This small molecule binds to this protein.
Small molecule (SMILES): Nc1nc2c(ncn2[C@@H]2O[C@H](CO[P](=O)(O)O[P](=O)(O)NP(=O)(O)O)[C@@H](O)[C@H]2O)c(=O)[nH]1

Sequence of chain 1.A:
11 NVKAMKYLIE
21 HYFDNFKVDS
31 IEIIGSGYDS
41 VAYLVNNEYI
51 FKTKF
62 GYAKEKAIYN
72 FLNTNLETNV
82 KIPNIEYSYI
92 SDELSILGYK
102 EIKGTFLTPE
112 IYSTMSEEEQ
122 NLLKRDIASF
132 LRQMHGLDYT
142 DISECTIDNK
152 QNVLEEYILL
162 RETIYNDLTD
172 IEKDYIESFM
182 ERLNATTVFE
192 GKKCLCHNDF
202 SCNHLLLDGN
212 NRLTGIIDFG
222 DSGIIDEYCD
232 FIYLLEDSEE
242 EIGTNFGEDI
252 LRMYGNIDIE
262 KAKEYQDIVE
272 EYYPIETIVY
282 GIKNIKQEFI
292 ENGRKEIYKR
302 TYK

Binding-site contacts:
Ligand atom O1A contacts residue ASP219 of chain 1.A at 2.8 Å (salt-bridge).
Ligand atom PG contacts residue MG1 of chain 1.G at 3.3 Å.
Ligand atom O2G contacts residue HIS205 of chain 1.A at 3.0 Å (h-bond).
Ligand atom PG contacts residue MG1 of chain 1.F at 3.0 Å.
Ligand atom N2 contacts residue GLU102 of chain 1.A at 3.6 Å.
Ligand atom O6 contacts residue ILE103 of chain 1.A at 3.0 Å (h-bond).
Ligand atom PG contacts residue ASP219 of chain 1.A at 3.2 Å.
Ligand atom O1A contacts residue HIS205 of chain 1.A at 3.4 Å (h-bond).
Ligand atom O1A contacts residue MG1 of chain 1.F at 1.9 Å.
Ligand atom O6 contacts residue ILE218 of chain 1.A at 3.6 Å.
Ligand atom N1 contacts residue ILE103 of chain 1.A at 2.9 Å (h-bond).
Ligand atom N7 contacts residue ILE50 of chain 1.A at 3.6 Å.
Ligand atom O3G contacts residue ASP200 of chain 1.A at 3.6 Å.
Ligand atom N3B contacts residue MG1 of chain 1.G at 3.6 Å.
Ligand atom PB contacts residue ASP219 of chain 1.A at 3.5 Å.
Ligand atom N3 contacts residue PHE107 of chain 1.A at 3.6 Å.
Ligand atom C5 contacts residue ILE50 of chain 1.A at 3.6 Å (hydrophobic).
Ligand atom O2A contacts residue LYS52 of chain 1.A at 2.8 Å (salt-bridge).
Ligand atom N2 contacts residue ILE103 of chain 1.A at 3.1 Å (h-bond).
Ligand atom N7 contacts residue TYR100 of chain 1.A at 2.6 Å (h-bond).
Ligand atom O2G contacts residue MG1 of chain 1.F at 1.5 Å.
Ligand atom C8 contacts residue TYR100 of chain 1.A at 3.3 Å (hydrophobic).
Ligand atom O3G contacts residue MG1 of chain 1.G at 2.1 Å.
Ligand atom PB contacts residue MG1 of chain 1.G at 3.3 Å.
Ligand atom N3B contacts residue ASP219 of chain 1.A at 3.6 Å.
Ligand atom O1B contacts residue SER40 of chain 1.A at 3.0 Å (h-bond).
Ligand atom PA contacts residue MG1 of chain 1.F at 3.3 Å.
Ligand atom O3G contacts residue MG1 of chain 1.F at 3.5 Å.
Ligand atom N3B contacts residue MG1 of chain 1.F at 3.5 Å.
Ligand atom O2B contacts residue MG1 of chain 1.G at 2.1 Å.
Ligand atom N1 contacts residue GLU102 of chain 1.A at 3.5 Å.
Ligand atom O2A contacts residue ASP219 of chain 1.A at 3.3 Å.
Ligand atom O3G contacts residue ASP219 of chain 1.A at 2.8 Å (salt-bridge).
Ligand atom O6 contacts residue TYR100 of chain 1.A at 3.5 Å.
Ligand atom PA contacts residue ASP219 of chain 1.A at 3.5 Å.
Ligand atom C6 contacts residue ILE103 of chain 1.A at 3.6 Å (hydrophobic).
Ligand atom C2 contacts residue ILE103 of chain 1.A at 3.5 Å (hydrophobic).
Ligand atom O2B contacts residue ASP219 of chain 1.A at 2.7 Å (salt-bridge).
Ligand atom O2B contacts residue LYS52 of chain 1.A at 2.9 Å (salt-bridge).
Ligand atom O2G contacts residue ASP219 of chain 1.A at 2.6 Å (salt-bridge).